Binding-site contacts:
Ligand atom CB contacts residue ASN180 of chain 1.A at 3.3 Å.
Ligand atom CA contacts residue GLU187 of chain 1.A at 3.3 Å.
Ligand atom O3P contacts residue LYS54 of chain 1.A at 2.4 Å (salt-bridge).
Ligand atom O1P contacts residue ARG61 of chain 1.A at 2.9 Å (salt-bridge).
Ligand atom CA contacts residue ASN231 of chain 1.A at 3.5 Å.
Ligand atom N contacts residue ASN231 of chain 1.A at 2.8 Å (h-bond).
Ligand atom O2P contacts residue TYR135 of chain 1.A at 2.6 Å (h-bond).
Ligand atom OD1 contacts residue SER50 of chain 1.A at 2.8 Å (h-bond).
Ligand atom C contacts residue ASN180 of chain 1.A at 3.6 Å.
Ligand atom OG contacts residue GLY176 of chain 1.A at 3.5 Å.
Ligand atom CD1 contacts residue ASN231 of chain 1.A at 3.5 Å.
Ligand atom CB contacts residue ASN231 of chain 1.A at 3.4 Å.
Ligand atom CA contacts residue ASN180 of chain 1.A at 3.5 Å.
Ligand atom OG contacts residue TRP235 of chain 1.A at 2.9 Å (h-bond).
Ligand atom O1P contacts residue ARG134 of chain 1.A at 2.8 Å (salt-bridge).
Ligand atom O contacts residue VAL183 of chain 1.A at 3.3 Å.
Ligand atom O2P contacts residue LYS54 of chain 1.A at 3.3 Å (salt-bridge).
Ligand atom N contacts residue GLU187 of chain 1.A at 2.6 Å (salt-bridge).
Ligand atom OG contacts residue GLU187 of chain 1.A at 2.7 Å (salt-bridge).
Ligand atom C contacts residue GLU187 of chain 1.A at 3.2 Å.
Ligand atom CA contacts residue GLU187 of chain 1.A at 3.4 Å.
Ligand atom CB contacts residue GLU187 of chain 1.A at 3.1 Å.
Ligand atom OD2 contacts residue LYS54 of chain 1.A at 3.2 Å.
Ligand atom O contacts residue LEU234 of chain 1.A at 3.6 Å.
Ligand atom CB contacts residue ASN180 of chain 1.A at 3.5 Å.
Ligand atom P contacts residue LYS54 of chain 1.A at 3.4 Å.
Ligand atom O3P contacts residue ARG61 of chain 1.A at 2.9 Å (salt-bridge).
Ligand atom O2P contacts residue ARG134 of chain 1.A at 2.7 Å (salt-bridge).
Ligand atom CG1 contacts residue O6C1 of chain 1.C at 3.3 Å.
Ligand atom C contacts residue O6C1 of chain 1.C at 3.2 Å.
Ligand atom CG2 contacts residue O6C1 of chain 1.C at 2.9 Å.
Ligand atom OD1 contacts residue VAL51 of chain 1.A at 3.6 Å.
Ligand atom O contacts residue LEU179 of chain 1.A at 3.5 Å.
Ligand atom OG contacts residue O6C1 of chain 1.C at 3.5 Å.
Ligand atom C contacts residue ASN231 of chain 1.A at 3.6 Å.
Ligand atom CB contacts residue O6C1 of chain 1.C at 3.4 Å.
Ligand atom N contacts residue LEU179 of chain 1.A at 3.5 Å.
Ligand atom N contacts residue ASN180 of chain 1.A at 2.8 Å (h-bond).
Ligand atom O contacts residue ASN231 of chain 1.A at 2.8 Å (h-bond).
Ligand atom CG contacts residue LYS54 of chain 1.A at 3.4 Å.

Sequence of chain 1.A:
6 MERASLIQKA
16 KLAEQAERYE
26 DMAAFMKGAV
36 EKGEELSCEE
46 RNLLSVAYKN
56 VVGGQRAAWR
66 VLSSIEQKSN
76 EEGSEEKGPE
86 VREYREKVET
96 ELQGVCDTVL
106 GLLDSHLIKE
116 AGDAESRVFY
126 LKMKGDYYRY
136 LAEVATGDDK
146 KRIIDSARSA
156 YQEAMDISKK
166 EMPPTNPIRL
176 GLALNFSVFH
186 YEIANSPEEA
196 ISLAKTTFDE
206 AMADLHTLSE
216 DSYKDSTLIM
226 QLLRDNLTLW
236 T

This small molecule binds to this protein.
Small molecule (SMILES): CC[C@H](C)[C@@H](C=O)NC(=O)[C@H](CC(=O)O)NC(=O)[C@@H]1CCCN1C(=O)[C@H](CO)NC(=O)[C@H](COP(=O)(O)O)NC(=O)[C@H](Cc1ccc(O)cc1)NC(=O)[C@H](CO)NC(=O)[C@@H](N)CCCNC(N)=[NH2+]